Sequence of chain 1.A:
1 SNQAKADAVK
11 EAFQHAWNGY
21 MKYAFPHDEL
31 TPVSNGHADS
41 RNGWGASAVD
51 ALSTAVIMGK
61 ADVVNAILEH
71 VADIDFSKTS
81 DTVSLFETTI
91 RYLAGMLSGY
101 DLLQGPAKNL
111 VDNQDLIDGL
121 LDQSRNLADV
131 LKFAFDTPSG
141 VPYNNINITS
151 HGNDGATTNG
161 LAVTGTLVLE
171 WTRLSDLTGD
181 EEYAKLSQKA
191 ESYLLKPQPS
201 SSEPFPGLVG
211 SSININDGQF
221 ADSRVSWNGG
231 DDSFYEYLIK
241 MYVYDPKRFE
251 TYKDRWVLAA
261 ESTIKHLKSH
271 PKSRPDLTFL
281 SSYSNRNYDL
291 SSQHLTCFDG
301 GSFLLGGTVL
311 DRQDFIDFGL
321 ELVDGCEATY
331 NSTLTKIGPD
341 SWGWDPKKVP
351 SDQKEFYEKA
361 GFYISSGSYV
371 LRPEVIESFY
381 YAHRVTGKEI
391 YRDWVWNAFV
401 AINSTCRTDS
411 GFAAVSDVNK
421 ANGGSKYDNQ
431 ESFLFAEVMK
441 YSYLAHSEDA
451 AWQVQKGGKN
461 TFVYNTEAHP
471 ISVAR

Binding-site contacts:
Ligand atom O5 contacts residue TRP394 of chain 1.A at 3.7 Å.
Ligand atom C6 contacts residue LYS388 of chain 1.A at 4.1 Å.
Ligand atom C4 contacts residue TRP394 of chain 1.A at 3.9 Å (hydrophobic).
Ligand atom C4 contacts residue ASP324 of chain 1.A at 4.1 Å.
Ligand atom C1 contacts residue GLU327 of chain 1.A at 4.0 Å.
Ligand atom C8 contacts residue ASP276 of chain 1.A at 3.4 Å.
Ligand atom O4 contacts residue ASP324 of chain 1.A at 3.8 Å.
Ligand atom C3 contacts residue TRP394 of chain 1.A at 4.2 Å (hydrophobic).
Ligand atom C2 contacts residue ASN331 of chain 1.A at 2.5 Å.
Ligand atom C5 contacts residue ASN331 of chain 1.A at 3.7 Å.
Ligand atom O7 contacts residue ASN331 of chain 1.A at 3.9 Å.
Ligand atom C6 contacts residue ALA328 of chain 1.A at 4.2 Å (hydrophobic).
Ligand atom C7 contacts residue ASN331 of chain 1.A at 3.6 Å.
Ligand atom C3 contacts residue ASN331 of chain 1.A at 3.8 Å.
Ligand atom O5 contacts residue GLU327 of chain 1.A at 3.4 Å.
Ligand atom O3 contacts residue TRP394 of chain 1.A at 3.7 Å.
Ligand atom C1 contacts residue ASN331 of chain 1.A at 1.5 Å.
Ligand atom O6 contacts residue TRP394 of chain 1.A at 4.0 Å.
Ligand atom O6 contacts residue GLU327 of chain 1.A at 3.9 Å.
Ligand atom C5 contacts residue ASP324 of chain 1.A at 3.7 Å.
Ligand atom O6 contacts residue TYR391 of chain 1.A at 2.9 Å (h-bond).
Ligand atom C6 contacts residue TYR391 of chain 1.A at 3.9 Å (hydrophobic).
Ligand atom C6 contacts residue ASP324 of chain 1.A at 3.6 Å.
Ligand atom O6 contacts residue ALA328 of chain 1.A at 4.2 Å.
Ligand atom C8 contacts residue LEU277 of chain 1.A at 3.6 Å (hydrophobic).
Ligand atom C6 contacts residue TRP394 of chain 1.A at 3.9 Å (hydrophobic).
Ligand atom O6 contacts residue ASP324 of chain 1.A at 2.8 Å (salt-bridge).
Ligand atom C8 contacts residue ARG274 of chain 1.A at 3.3 Å.
Ligand atom C2 contacts residue TRP394 of chain 1.A at 4.3 Å (hydrophobic).
Ligand atom C2 contacts residue GLU327 of chain 1.A at 4.0 Å.
Ligand atom O6 contacts residue LYS388 of chain 1.A at 4.0 Å.
Ligand atom O5 contacts residue ALA328 of chain 1.A at 4.0 Å.
Ligand atom N2 contacts residue ASN331 of chain 1.A at 3.0 Å (h-bond).
Ligand atom C5 contacts residue TRP394 of chain 1.A at 3.9 Å (hydrophobic).
Ligand atom C3 contacts residue ASP324 of chain 1.A at 3.7 Å.
Ligand atom O7 contacts residue TRP394 of chain 1.A at 3.3 Å (h-bond).
Ligand atom O4 contacts residue LEU320 of chain 1.A at 3.7 Å.
Ligand atom O7 contacts residue GLU327 of chain 1.A at 3.8 Å.
Ligand atom C4 contacts residue ASN331 of chain 1.A at 4.2 Å.
Ligand atom O5 contacts residue ASN331 of chain 1.A at 2.4 Å (h-bond).

This protein binds this small molecule.
Small molecule (SMILES): CC(=O)N[C@H]1[C@H](O[C@H]2[C@H](O)[C@@H](NC(C)=O)CO[C@@H]2CO)O[C@H](CO)[C@@H](O[C@@H]2O[C@H](CO[C@H]3O[C@H](CO)[C@@H](O)[C@H](O)[C@@H]3O)[C@@H](O)[C@H](O[C@H]3O[C@H](CO)[C@@H](O)[C@H](O)[C@@H]3O)[C@@H]2O)[C@@H]1O